Sequence of chain 55.C:
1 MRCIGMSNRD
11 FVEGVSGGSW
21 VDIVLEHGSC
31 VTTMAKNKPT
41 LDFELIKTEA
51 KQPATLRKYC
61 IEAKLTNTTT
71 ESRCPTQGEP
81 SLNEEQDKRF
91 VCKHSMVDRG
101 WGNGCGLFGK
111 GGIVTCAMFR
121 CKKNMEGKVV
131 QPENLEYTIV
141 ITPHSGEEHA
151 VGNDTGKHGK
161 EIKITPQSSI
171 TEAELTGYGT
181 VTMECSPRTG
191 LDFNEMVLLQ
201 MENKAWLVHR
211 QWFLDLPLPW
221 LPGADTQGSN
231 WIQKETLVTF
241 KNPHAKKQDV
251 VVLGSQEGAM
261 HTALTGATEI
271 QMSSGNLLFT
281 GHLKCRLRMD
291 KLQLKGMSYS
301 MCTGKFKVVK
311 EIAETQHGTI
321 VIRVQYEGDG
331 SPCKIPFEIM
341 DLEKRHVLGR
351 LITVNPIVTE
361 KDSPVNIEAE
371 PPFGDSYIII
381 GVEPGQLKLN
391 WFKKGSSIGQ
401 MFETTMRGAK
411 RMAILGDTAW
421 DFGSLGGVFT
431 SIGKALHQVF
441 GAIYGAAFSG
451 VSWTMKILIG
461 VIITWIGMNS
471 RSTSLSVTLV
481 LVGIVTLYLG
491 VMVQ

Binding-site contacts:
Ligand atom C6 contacts residue HIS158 of chain 55.A at 3.8 Å.
Ligand atom C6 contacts residue LYS157 of chain 55.A at 3.8 Å.
Ligand atom C8 contacts residue GLY102 of chain 55.C at 3.3 Å.
Ligand atom O6 contacts residue LYS157 of chain 55.A at 3.8 Å.
Ligand atom C2 contacts residue ASN153 of chain 55.A at 2.5 Å.
Ligand atom C2 contacts residue HIS149 of chain 55.A at 3.6 Å.
Ligand atom C7 contacts residue ASN153 of chain 55.A at 3.7 Å.
Ligand atom C1 contacts residue ASN153 of chain 55.A at 1.4 Å.
Ligand atom C3 contacts residue ASN153 of chain 55.A at 3.8 Å.
Ligand atom C5 contacts residue ASN153 of chain 55.A at 3.7 Å.
Ligand atom N2 contacts residue HIS149 of chain 55.A at 4.3 Å.
Ligand atom C8 contacts residue ASN103 of chain 55.C at 4.5 Å.
Ligand atom O7 contacts residue HIS149 of chain 55.A at 3.3 Å.
Ligand atom C8 contacts residue TRP101 of chain 55.C at 3.6 Å (hydrophobic).
Ligand atom C5 contacts residue LYS157 of chain 55.A at 4.1 Å.
Ligand atom O5 contacts residue HIS149 of chain 55.A at 4.1 Å.
Ligand atom O5 contacts residue HIS158 of chain 55.A at 3.1 Å.
Ligand atom C1 contacts residue HIS149 of chain 55.A at 4.0 Å.
Ligand atom C7 contacts residue HIS149 of chain 55.A at 4.2 Å.
Ligand atom O5 contacts residue THR155 of chain 55.A at 4.3 Å.
Ligand atom C1 contacts residue THR155 of chain 55.A at 3.9 Å.
Ligand atom C4 contacts residue ASN153 of chain 55.A at 4.2 Å.
Ligand atom C5 contacts residue HIS158 of chain 55.A at 4.1 Å.
Ligand atom O3 contacts residue HIS149 of chain 55.A at 4.4 Å.
Ligand atom O5 contacts residue ASN153 of chain 55.A at 2.4 Å (h-bond).
Ligand atom O7 contacts residue ASN153 of chain 55.A at 4.0 Å.
Ligand atom N2 contacts residue ASN153 of chain 55.A at 2.9 Å (h-bond).
Ligand atom C1 contacts residue HIS158 of chain 55.A at 4.0 Å.

The protein below binds the small molecule below.
Small molecule (SMILES): CC(=O)N[C@@H]1[C@@H](O)[C@H](O)[C@@H](CO)O[C@H]1O

Sequence of chain 55.A:
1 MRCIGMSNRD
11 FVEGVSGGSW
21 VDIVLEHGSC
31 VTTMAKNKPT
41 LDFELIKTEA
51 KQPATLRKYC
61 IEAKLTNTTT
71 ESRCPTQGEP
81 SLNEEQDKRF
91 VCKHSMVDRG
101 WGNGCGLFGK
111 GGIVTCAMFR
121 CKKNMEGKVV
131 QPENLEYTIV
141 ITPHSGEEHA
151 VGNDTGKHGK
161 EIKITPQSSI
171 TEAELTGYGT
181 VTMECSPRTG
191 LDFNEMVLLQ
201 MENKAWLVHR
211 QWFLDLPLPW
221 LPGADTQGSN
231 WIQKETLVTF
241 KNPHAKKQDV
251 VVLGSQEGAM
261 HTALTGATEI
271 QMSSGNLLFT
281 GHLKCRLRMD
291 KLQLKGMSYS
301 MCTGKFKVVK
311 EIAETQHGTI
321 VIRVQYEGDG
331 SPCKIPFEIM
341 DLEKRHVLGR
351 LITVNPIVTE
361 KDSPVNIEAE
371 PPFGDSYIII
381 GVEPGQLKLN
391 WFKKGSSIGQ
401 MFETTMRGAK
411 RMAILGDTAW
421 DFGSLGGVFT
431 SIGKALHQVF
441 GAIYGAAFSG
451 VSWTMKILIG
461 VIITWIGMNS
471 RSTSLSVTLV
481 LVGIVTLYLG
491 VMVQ